Sequence of chain 1.A:
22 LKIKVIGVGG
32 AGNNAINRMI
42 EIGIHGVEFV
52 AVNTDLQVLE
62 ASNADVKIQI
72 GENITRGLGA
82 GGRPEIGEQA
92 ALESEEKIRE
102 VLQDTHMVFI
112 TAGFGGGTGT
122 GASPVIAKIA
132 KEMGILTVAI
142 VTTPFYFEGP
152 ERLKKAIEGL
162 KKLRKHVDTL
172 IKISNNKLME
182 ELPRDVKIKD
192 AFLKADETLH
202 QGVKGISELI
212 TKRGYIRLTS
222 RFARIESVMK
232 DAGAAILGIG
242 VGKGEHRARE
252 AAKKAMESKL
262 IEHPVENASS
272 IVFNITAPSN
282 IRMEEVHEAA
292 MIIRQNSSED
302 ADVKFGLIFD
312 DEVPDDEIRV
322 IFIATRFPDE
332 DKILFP

The protein below binds the small molecule below.
Small molecule (SMILES): Nc1nc2c(ncn2[C@@H]2O[C@H](CO[P](=O)(O)C[P](=O)(O)OP(=O)(O)O)[C@@H](O)[C@H]2O)c(=O)[nH]1

Binding-site contacts:
Ligand atom O6 contacts residue ASN35 of chain 1.A at 2.9 Å (h-bond).
Ligand atom C2' contacts residue GLU149 of chain 1.A at 3.2 Å.
Ligand atom C2 contacts residue ASP197 of chain 1.A at 3.3 Å.
Ligand atom O1B contacts residue GLY30 of chain 1.A at 3.6 Å.
Ligand atom O3G contacts residue MG1 of chain 1.D at 3.4 Å.
Ligand atom N7 contacts residue PHE193 of chain 1.A at 3.4 Å.
Ligand atom O3B contacts residue GLY118 of chain 1.A at 2.9 Å (h-bond).
Ligand atom O1G contacts residue ALA81 of chain 1.A at 3.6 Å (h-bond).
Ligand atom O3' contacts residue GLU149 of chain 1.A at 2.4 Å (salt-bridge).
Ligand atom O3' contacts residue ARG153 of chain 1.A at 2.7 Å (salt-bridge).
Ligand atom O1G contacts residue GLY83 of chain 1.A at 2.7 Å (h-bond).
Ligand atom N3 contacts residue ALA32 of chain 1.A at 3.3 Å.
Ligand atom O5' contacts residue GLY114 of chain 1.A at 3.5 Å (h-bond).
Ligand atom O2' contacts residue GLU149 of chain 1.A at 2.6 Å (salt-bridge).
Ligand atom O1A contacts residue ALA32 of chain 1.A at 2.5 Å (h-bond).
Ligand atom N1 contacts residue ASP197 of chain 1.A at 2.9 Å (salt-bridge).
Ligand atom C8 contacts residue PHE193 of chain 1.A at 3.6 Å (hydrophobic).
Ligand atom O2B contacts residue GLY31 of chain 1.A at 3.0 Å (h-bond).
Ligand atom N2 contacts residue ALA196 of chain 1.A at 3.4 Å.
Ligand atom O2' contacts residue PRO145 of chain 1.A at 3.4 Å.
Ligand atom PG contacts residue MG1 of chain 1.D at 3.3 Å.
Ligand atom PB contacts residue MG1 of chain 1.D at 3.4 Å.
Ligand atom O2G contacts residue MG1 of chain 1.D at 2.4 Å.
Ligand atom O3B contacts residue THR119 of chain 1.A at 3.1 Å (h-bond).
Ligand atom O2B contacts residue MG1 of chain 1.D at 2.3 Å.
Ligand atom O3G contacts residue THR119 of chain 1.A at 2.6 Å (h-bond).
Ligand atom C4 contacts residue ALA32 of chain 1.A at 3.3 Å (hydrophobic).
Ligand atom O4' contacts residue GLY114 of chain 1.A at 3.6 Å.
Ligand atom O1G contacts residue GLY82 of chain 1.A at 3.4 Å (h-bond).
Ligand atom PG contacts residue GLY118 of chain 1.A at 3.6 Å.
Ligand atom O1B contacts residue THR119 of chain 1.A at 3.5 Å (h-bond).
Ligand atom PA contacts residue ALA32 of chain 1.A at 3.6 Å.
Ligand atom N2 contacts residue ASP197 of chain 1.A at 2.8 Å (salt-bridge).
Ligand atom O3G contacts residue ALA81 of chain 1.A at 3.0 Å (h-bond).
Ligand atom O3B contacts residue GLY117 of chain 1.A at 3.6 Å.
Ligand atom O1B contacts residue GLY120 of chain 1.A at 2.6 Å (h-bond).
Ligand atom O1G contacts residue GLY118 of chain 1.A at 3.0 Å (h-bond).
Ligand atom C5' contacts residue ARG153 of chain 1.A at 3.1 Å.
Ligand atom O1A contacts residue GLY31 of chain 1.A at 2.8 Å (h-bond).
Ligand atom C3' contacts residue GLU149 of chain 1.A at 2.9 Å.